Binding-site contacts:
Ligand atom C7 contacts residue ASN27 of chain 1.B at 4.0 Å.
Ligand atom C1 contacts residue ASN27 of chain 1.B at 1.2 Å.
Ligand atom N2 contacts residue PHE70 of chain 1.B at 4.2 Å.
Ligand atom C8 contacts residue PHE70 of chain 1.B at 3.6 Å (hydrophobic).
Ligand atom C6 contacts residue ASN27 of chain 1.B at 4.4 Å.
Ligand atom N2 contacts residue ASN27 of chain 1.B at 2.9 Å (h-bond).
Ligand atom C2 contacts residue ASN27 of chain 1.B at 2.4 Å.
Ligand atom C3 contacts residue ASN27 of chain 1.B at 3.6 Å.
Ligand atom C7 contacts residue PHE70 of chain 1.B at 4.0 Å (hydrophobic).
Ligand atom C4 contacts residue ASN27 of chain 1.B at 4.0 Å.
Ligand atom O5 contacts residue ASN27 of chain 1.B at 2.0 Å (h-bond).
Ligand atom C5 contacts residue ASN27 of chain 1.B at 3.3 Å.

Sequence of chain 1.B:
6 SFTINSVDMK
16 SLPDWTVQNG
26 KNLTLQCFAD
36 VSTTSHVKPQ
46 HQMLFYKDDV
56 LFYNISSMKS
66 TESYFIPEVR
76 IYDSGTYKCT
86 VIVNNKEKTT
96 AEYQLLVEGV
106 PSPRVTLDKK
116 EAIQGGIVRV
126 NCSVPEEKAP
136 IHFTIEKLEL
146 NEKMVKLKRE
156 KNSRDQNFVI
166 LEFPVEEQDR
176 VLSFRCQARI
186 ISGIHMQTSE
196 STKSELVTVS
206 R

This protein binds this small molecule.
Small molecule (SMILES): CC(=O)N[C@@H]1[C@@H](O)[C@H](O)[C@@H](CO)O[C@H]1O